The protein below binds the small molecule below.
Small molecule (SMILES): CC(=O)N[C@H]1[C@H](O[C@H]2[C@H](O)[C@@H](NC(C)=O)CO[C@@H]2CO)O[C@H](CO)[C@@H](O[C@H]2O[C@H](CO)[C@@H](O)[C@H](O)[C@@H]2O)[C@@H]1O

Binding-site contacts:
Ligand atom C5 contacts residue ASN241 of chain 1.A at 3.5 Å.
Ligand atom C1 contacts residue ALA244 of chain 1.A at 4.1 Å (hydrophobic).
Ligand atom O5 contacts residue ALA244 of chain 1.A at 3.5 Å.
Ligand atom C1 contacts residue TRP384 of chain 1.A at 4.3 Å (hydrophobic).
Ligand atom C6 contacts residue ALA244 of chain 1.A at 4.3 Å (hydrophobic).
Ligand atom O7 contacts residue ASN241 of chain 1.A at 3.0 Å (h-bond).
Ligand atom O7 contacts residue TRP384 of chain 1.A at 3.3 Å.
Ligand atom O3 contacts residue TRP384 of chain 1.A at 4.3 Å.
Ligand atom N2 contacts residue ASN241 of chain 1.A at 2.9 Å (h-bond).
Ligand atom C7 contacts residue ASN241 of chain 1.A at 3.2 Å.
Ligand atom C1 contacts residue ASN241 of chain 1.A at 1.4 Å.
Ligand atom O6 contacts residue TRP384 of chain 1.A at 4.3 Å.
Ligand atom C6 contacts residue LYS388 of chain 1.A at 4.4 Å.
Ligand atom O5 contacts residue TRP384 of chain 1.A at 3.8 Å.
Ligand atom C7 contacts residue TRP384 of chain 1.A at 4.3 Å (hydrophobic).
Ligand atom C6 contacts residue TRP384 of chain 1.A at 4.0 Å (hydrophobic).
Ligand atom C5 contacts residue ALA244 of chain 1.A at 4.3 Å (hydrophobic).
Ligand atom C4 contacts residue ASN241 of chain 1.A at 4.1 Å.
Ligand atom C2 contacts residue ASN241 of chain 1.A at 2.3 Å.
Ligand atom C8 contacts residue ASN241 of chain 1.A at 4.5 Å.
Ligand atom C5 contacts residue TRP384 of chain 1.A at 4.3 Å (hydrophobic).
Ligand atom O6 contacts residue LYS388 of chain 1.A at 3.2 Å.
Ligand atom C4 contacts residue TRP384 of chain 1.A at 4.2 Å (hydrophobic).
Ligand atom O5 contacts residue ASN241 of chain 1.A at 2.2 Å (h-bond).
Ligand atom C2 contacts residue TRP384 of chain 1.A at 3.9 Å (hydrophobic).
Ligand atom C3 contacts residue TRP384 of chain 1.A at 4.4 Å (hydrophobic).
Ligand atom O6 contacts residue ALA244 of chain 1.A at 3.4 Å.
Ligand atom C3 contacts residue ASN241 of chain 1.A at 3.7 Å.

Sequence of chain 1.A:
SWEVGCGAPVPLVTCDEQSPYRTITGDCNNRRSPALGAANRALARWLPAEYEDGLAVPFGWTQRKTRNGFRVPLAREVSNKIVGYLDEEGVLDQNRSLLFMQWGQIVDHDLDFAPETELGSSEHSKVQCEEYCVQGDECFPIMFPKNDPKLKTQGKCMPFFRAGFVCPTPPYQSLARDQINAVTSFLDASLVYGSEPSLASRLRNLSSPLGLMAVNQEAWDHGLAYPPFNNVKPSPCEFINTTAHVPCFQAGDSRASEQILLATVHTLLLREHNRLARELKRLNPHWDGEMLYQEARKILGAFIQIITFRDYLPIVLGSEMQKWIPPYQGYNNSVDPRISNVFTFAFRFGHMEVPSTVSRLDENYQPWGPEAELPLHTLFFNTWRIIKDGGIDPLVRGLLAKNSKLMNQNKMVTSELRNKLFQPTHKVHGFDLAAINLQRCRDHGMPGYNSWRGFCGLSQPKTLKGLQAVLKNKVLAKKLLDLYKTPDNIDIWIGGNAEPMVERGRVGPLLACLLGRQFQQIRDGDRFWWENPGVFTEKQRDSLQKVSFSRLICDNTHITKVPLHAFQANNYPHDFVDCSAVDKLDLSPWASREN